This protein binds this small molecule.
Small molecule (SMILES): C[C@@H](O)[C@@H](C)O

Sequence of chain 1.A:
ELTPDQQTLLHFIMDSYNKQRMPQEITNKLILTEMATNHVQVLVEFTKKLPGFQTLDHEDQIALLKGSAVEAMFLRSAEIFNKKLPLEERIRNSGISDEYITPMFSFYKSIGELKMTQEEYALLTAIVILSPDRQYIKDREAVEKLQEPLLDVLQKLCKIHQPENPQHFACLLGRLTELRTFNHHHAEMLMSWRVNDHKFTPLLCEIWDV

Binding-site contacts:
Ligand atom C1 contacts residue LEU105 of chain 1.A at 3.5 Å (hydrophobic).
Ligand atom C2 contacts residue LEU105 of chain 1.A at 3.5 Å (hydrophobic).
Ligand atom O6 contacts residue LEU97 of chain 1.A at 3.9 Å.
Ligand atom O5 contacts residue LEU105 of chain 1.A at 4.0 Å.
Ligand atom C3 contacts residue PRO98 of chain 1.A at 3.5 Å (hydrophobic).
Ligand atom C3 contacts residue LEU97 of chain 1.A at 3.2 Å (hydrophobic).
Ligand atom C4 contacts residue LEU97 of chain 1.A at 3.3 Å (hydrophobic).
Ligand atom O6 contacts residue PRO98 of chain 1.A at 3.2 Å (h-bond).
Ligand atom C2 contacts residue LEU97 of chain 1.A at 4.4 Å (hydrophobic).
Ligand atom C4 contacts residue PRO98 of chain 1.A at 3.1 Å (hydrophobic).